Sequence of chain 1.D:
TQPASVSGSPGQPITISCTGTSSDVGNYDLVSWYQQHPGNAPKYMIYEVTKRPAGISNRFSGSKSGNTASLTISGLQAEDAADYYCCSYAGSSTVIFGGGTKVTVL

A protein and the small-molecule ligand that binds it are described below.
Small molecule (SMILES): CC(=O)N[C@H]1[C@H](O[C@H]2[C@H](O)[C@@H](NC(C)=O)CO[C@@H]2CO)O[C@H](CO)[C@@H](O[C@@H]2O[C@H](CO)[C@@H](O)[C@H](O)[C@@H]2O)[C@@H]1O

Sequence of chain 1.A:
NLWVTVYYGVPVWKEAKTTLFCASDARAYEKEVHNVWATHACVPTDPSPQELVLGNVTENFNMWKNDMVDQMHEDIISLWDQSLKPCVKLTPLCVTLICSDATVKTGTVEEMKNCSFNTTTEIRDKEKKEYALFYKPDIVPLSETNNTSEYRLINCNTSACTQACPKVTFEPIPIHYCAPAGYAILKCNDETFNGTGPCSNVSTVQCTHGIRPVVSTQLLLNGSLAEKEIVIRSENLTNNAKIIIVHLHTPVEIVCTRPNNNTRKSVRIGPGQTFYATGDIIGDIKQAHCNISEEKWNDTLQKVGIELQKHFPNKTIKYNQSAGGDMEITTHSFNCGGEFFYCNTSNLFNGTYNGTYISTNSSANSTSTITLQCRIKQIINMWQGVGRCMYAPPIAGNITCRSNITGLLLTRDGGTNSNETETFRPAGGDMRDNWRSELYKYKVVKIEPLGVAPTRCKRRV

Binding-site contacts:
Ligand atom O3 contacts residue TYR28 of chain 1.D at 3.7 Å.
Ligand atom C1 contacts residue ASN285 of chain 1.A at 1.4 Å.
Ligand atom C8 contacts residue TYR28 of chain 1.D at 3.8 Å (hydrophobic).
Ligand atom C5 contacts residue ASN285 of chain 1.A at 3.6 Å.
Ligand atom O3 contacts residue GLY91 of chain 1.D at 4.3 Å.
Ligand atom O3 contacts residue SER92 of chain 1.D at 3.6 Å.
Ligand atom O6 contacts residue TYR28 of chain 1.D at 4.1 Å.
Ligand atom C2 contacts residue SER92 of chain 1.D at 4.2 Å.
Ligand atom C7 contacts residue ASN285 of chain 1.A at 3.8 Å.
Ligand atom C3 contacts residue ASN285 of chain 1.A at 3.8 Å.
Ligand atom C6 contacts residue ALA90 of chain 1.D at 3.8 Å (hydrophobic).
Ligand atom O7 contacts residue ASN285 of chain 1.A at 4.2 Å.
Ligand atom C4 contacts residue ASN285 of chain 1.A at 4.2 Å.
Ligand atom O7 contacts residue TYR89 of chain 1.D at 2.6 Å (h-bond).
Ligand atom C7 contacts residue TYR89 of chain 1.D at 3.4 Å (hydrophobic).
Ligand atom O6 contacts residue ALA90 of chain 1.D at 4.1 Å.
Ligand atom C6 contacts residue SER23 of chain 1.D at 3.8 Å.
Ligand atom N2 contacts residue TYR28 of chain 1.D at 4.4 Å.
Ligand atom C2 contacts residue ASN285 of chain 1.A at 2.4 Å.
Ligand atom O7 contacts residue SER92 of chain 1.D at 2.8 Å (h-bond).
Ligand atom C6 contacts residue ILE306 of chain 1.A at 3.8 Å (hydrophobic).
Ligand atom C3 contacts residue SER92 of chain 1.D at 4.4 Å.
Ligand atom N2 contacts residue ASN285 of chain 1.A at 2.9 Å (h-bond).
Ligand atom C7 contacts residue TYR28 of chain 1.D at 3.9 Å (hydrophobic).
Ligand atom O5 contacts residue ASN285 of chain 1.A at 2.4 Å (h-bond).
Ligand atom C7 contacts residue SER92 of chain 1.D at 4.0 Å.
Ligand atom O7 contacts residue SER93 of chain 1.D at 4.1 Å.
Ligand atom O6 contacts residue ILE306 of chain 1.A at 3.3 Å.
Ligand atom C8 contacts residue TYR89 of chain 1.D at 3.5 Å (hydrophobic).
Ligand atom O7 contacts residue GLY91 of chain 1.D at 3.8 Å.
Ligand atom O5 contacts residue ILE306 of chain 1.A at 4.2 Å.
Ligand atom O6 contacts residue SER23 of chain 1.D at 3.7 Å.
Ligand atom O6 contacts residue GLY91 of chain 1.D at 4.2 Å.
Ligand atom O7 contacts residue TYR28 of chain 1.D at 4.2 Å.